Sequence of chain 1.D:
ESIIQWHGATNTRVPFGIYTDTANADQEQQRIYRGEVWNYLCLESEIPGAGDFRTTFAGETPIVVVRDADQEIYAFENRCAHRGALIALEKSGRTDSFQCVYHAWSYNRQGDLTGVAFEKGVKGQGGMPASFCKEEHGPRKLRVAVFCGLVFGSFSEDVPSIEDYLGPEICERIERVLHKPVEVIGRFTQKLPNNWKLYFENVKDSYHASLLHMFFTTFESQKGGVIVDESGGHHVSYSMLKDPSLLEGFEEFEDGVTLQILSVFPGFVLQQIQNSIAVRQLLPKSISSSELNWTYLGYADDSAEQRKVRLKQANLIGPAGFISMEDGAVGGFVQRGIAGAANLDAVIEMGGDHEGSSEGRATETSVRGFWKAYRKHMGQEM

This small molecule binds to this protein.
Small molecule (SMILES): O=C(O)c1ccc(C(=O)O)cc1

Binding-site contacts:
Ligand atom C10 contacts residue FE1 of chain 1.L at 4.1 Å.
Ligand atom O09 contacts residue ALA213 of chain 1.D at 3.2 Å.
Ligand atom C05 contacts residue PHE220 of chain 1.D at 3.6 Å (hydrophobic).
Ligand atom C02 contacts residue ILE292 of chain 1.D at 4.0 Å (hydrophobic).
Ligand atom C01 contacts residue ILE292 of chain 1.D at 4.1 Å (hydrophobic).
Ligand atom C10 contacts residue ARG311 of chain 1.D at 3.5 Å.
Ligand atom C02 contacts residue FE1 of chain 1.L at 4.1 Å.
Ligand atom C03 contacts residue ILE292 of chain 1.D at 3.7 Å (hydrophobic).
Ligand atom C06 contacts residue ILE292 of chain 1.D at 3.8 Å (hydrophobic).
Ligand atom O08 contacts residue SER210 of chain 1.D at 3.5 Å.
Ligand atom O09 contacts residue SER245 of chain 1.D at 3.4 Å (h-bond).
Ligand atom C07 contacts residue SER245 of chain 1.D at 3.2 Å.
Ligand atom C02 contacts residue ASN206 of chain 1.D at 4.3 Å.
Ligand atom C07 contacts residue SER210 of chain 1.D at 4.2 Å.
Ligand atom O12 contacts residue ASP358 of chain 1.D at 4.0 Å.
Ligand atom C10 contacts residue ILE292 of chain 1.D at 4.0 Å (hydrophobic).
Ligand atom C05 contacts residue ILE292 of chain 1.D at 3.5 Å (hydrophobic).
Ligand atom C03 contacts residue FE1 of chain 1.L at 4.0 Å.
Ligand atom O09 contacts residue LEU290 of chain 1.D at 4.0 Å.
Ligand atom C04 contacts residue FE1 of chain 1.L at 4.5 Å.
Ligand atom C06 contacts residue ALA213 of chain 1.D at 3.9 Å (hydrophobic).
Ligand atom O11 contacts residue ILE304 of chain 1.D at 4.1 Å.
Ligand atom C02 contacts residue VAL207 of chain 1.D at 3.3 Å (hydrophobic).
Ligand atom C05 contacts residue LEU290 of chain 1.D at 4.1 Å (hydrophobic).
Ligand atom O12 contacts residue ARG311 of chain 1.D at 2.7 Å (salt-bridge).
Ligand atom O09 contacts residue ARG392 of chain 1.D at 3.6 Å.
Ligand atom O08 contacts residue SER245 of chain 1.D at 2.5 Å (h-bond).
Ligand atom C05 contacts residue ALA213 of chain 1.D at 4.1 Å (hydrophobic).
Ligand atom C01 contacts residue VAL207 of chain 1.D at 3.2 Å (hydrophobic).
Ligand atom O11 contacts residue ARG311 of chain 1.D at 3.0 Å (salt-bridge).
Ligand atom O08 contacts residue ASP209 of chain 1.D at 4.4 Å.
Ligand atom O11 contacts residue ILE292 of chain 1.D at 3.8 Å.
Ligand atom C10 contacts residue ASP358 of chain 1.D at 4.2 Å.
Ligand atom C07 contacts residue ALA213 of chain 1.D at 3.7 Å (hydrophobic).
Ligand atom C06 contacts residue SER245 of chain 1.D at 4.4 Å.
Ligand atom O12 contacts residue VAL207 of chain 1.D at 4.3 Å.
Ligand atom C04 contacts residue ILE292 of chain 1.D at 3.5 Å (hydrophobic).
Ligand atom C04 contacts residue PHE220 of chain 1.D at 3.6 Å (hydrophobic).
Ligand atom O11 contacts residue ASP358 of chain 1.D at 4.2 Å.
Ligand atom O12 contacts residue FE1 of chain 1.L at 4.2 Å.